Sequence of chain 1.B:
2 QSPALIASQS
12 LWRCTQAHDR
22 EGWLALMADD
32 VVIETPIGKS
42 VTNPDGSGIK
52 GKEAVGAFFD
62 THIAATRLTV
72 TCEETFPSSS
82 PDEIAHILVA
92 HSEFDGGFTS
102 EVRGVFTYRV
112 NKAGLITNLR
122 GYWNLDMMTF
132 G

Binding-site contacts:
Ligand atom CAL contacts residue TRP124 of chain 1.B at 3.8 Å (hydrophobic).
Ligand atom CAH contacts residue LEU89 of chain 1.B at 4.1 Å (hydrophobic).
Ligand atom CAO contacts residue VAL103 of chain 1.B at 3.9 Å (hydrophobic).
Ligand atom OAD contacts residue TRP124 of chain 1.B at 4.2 Å.
Ligand atom CAI contacts residue LEU12 of chain 1.B at 3.7 Å (hydrophobic).
Ligand atom CAC contacts residue TRP124 of chain 1.B at 3.9 Å (hydrophobic).
Ligand atom CAK contacts residue PHE59 of chain 1.B at 4.1 Å (hydrophobic).
Ligand atom OAD contacts residue THR43 of chain 1.B at 3.7 Å.
Ligand atom CAJ contacts residue PHE107 of chain 1.B at 3.7 Å (hydrophobic).
Ligand atom CAL contacts residue PHE107 of chain 1.B at 4.0 Å (hydrophobic).
Ligand atom CAB contacts residue THR36 of chain 1.B at 4.3 Å.
Ligand atom OAE contacts residue THR16 of chain 1.B at 3.5 Å (h-bond).
Ligand atom OAE contacts residue LEU12 of chain 1.B at 3.6 Å.
Ligand atom CAO contacts residue ALA91 of chain 1.B at 4.0 Å (hydrophobic).
Ligand atom OAE contacts residue TRP13 of chain 1.B at 3.5 Å (h-bond).
Ligand atom CAI contacts residue THR16 of chain 1.B at 3.4 Å.
Ligand atom CAM contacts residue ILE64 of chain 1.B at 4.1 Å (hydrophobic).
Ligand atom CAO contacts residue TRP124 of chain 1.B at 3.9 Å (hydrophobic).
Ligand atom CAQ contacts residue LEU12 of chain 1.B at 3.8 Å (hydrophobic).
Ligand atom OAF contacts residue LEU69 of chain 1.B at 3.6 Å.
Ligand atom CAG contacts residue TYR109 of chain 1.B at 3.9 Å (hydrophobic).
Ligand atom CAL contacts residue ALA91 of chain 1.B at 3.6 Å (hydrophobic).
Ligand atom CAI contacts residue TRP24 of chain 1.B at 4.0 Å (hydrophobic).
Ligand atom CAO contacts residue MET129 of chain 1.B at 4.3 Å (hydrophobic).
Ligand atom CAK contacts residue LEU69 of chain 1.B at 3.8 Å (hydrophobic).
Ligand atom CAA contacts residue SER93 of chain 1.B at 4.2 Å.
Ligand atom CAS contacts residue PHE107 of chain 1.B at 4.3 Å (hydrophobic).
Ligand atom CAG contacts residue VAL71 of chain 1.B at 4.3 Å (hydrophobic).
Ligand atom CAU contacts residue ALA91 of chain 1.B at 3.8 Å (hydrophobic).
Ligand atom CAM contacts residue LEU69 of chain 1.B at 4.2 Å (hydrophobic).
Ligand atom CAQ contacts residue THR16 of chain 1.B at 3.8 Å.
Ligand atom CAT contacts residue LEU69 of chain 1.B at 4.0 Å (hydrophobic).
Ligand atom CAJ contacts residue ALA91 of chain 1.B at 4.1 Å (hydrophobic).
Ligand atom CAM contacts residue THR16 of chain 1.B at 4.1 Å.
Ligand atom CAH contacts residue PHE107 of chain 1.B at 3.8 Å (hydrophobic).
Ligand atom CAC contacts residue THR36 of chain 1.B at 4.0 Å.
Ligand atom CAB contacts residue LEU120 of chain 1.B at 3.8 Å (hydrophobic).
Ligand atom CAN contacts residue LEU69 of chain 1.B at 3.7 Å (hydrophobic).
Ligand atom OAF contacts residue ALA91 of chain 1.B at 3.9 Å.
Ligand atom CAC contacts residue THR43 of chain 1.B at 4.2 Å.

The small molecule below binds the protein below.
Small molecule (SMILES): CC(=O)[C@@]1(O)CC[C@H]2[C@@H]3CCC4=CC(=O)CC[C@]4(C)[C@H]3CC[C@@]21C